Sequence of chain 2.A:
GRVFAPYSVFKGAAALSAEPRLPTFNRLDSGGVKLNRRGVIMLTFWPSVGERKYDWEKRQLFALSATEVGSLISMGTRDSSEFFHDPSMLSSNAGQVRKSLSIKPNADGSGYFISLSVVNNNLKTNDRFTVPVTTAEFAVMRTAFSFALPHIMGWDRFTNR

Binding-site contacts:
Ligand atom O4 contacts residue LYS42 of chain 2.A at 3.5 Å.
Ligand atom C4 contacts residue PHE12 of chain 4.A at 3.5 Å (hydrophobic).
Ligand atom O2 contacts residue TRP64 of chain 4.A at 3.4 Å.
Ligand atom OP1 contacts residue ALA71 of chain 2.A at 3.0 Å (h-bond).
Ligand atom O2 contacts residue ASP94 of chain 2.A at 3.0 Å (salt-bridge).
Ligand atom OP1 contacts residue LYS107 of chain 2.A at 2.8 Å (salt-bridge).
Ligand atom OP1 contacts residue TYR62 of chain 4.A at 3.1 Å (h-bond).
Ligand atom N1 contacts residue MET97 of chain 2.A at 3.5 Å (h-bond).
Ligand atom C7 contacts residue HIS93 of chain 2.A at 3.4 Å.
Ligand atom OP1 contacts residue HIS93 of chain 2.A at 2.7 Å (h-bond).
Ligand atom OP2 contacts residue LYS107 of chain 2.A at 2.8 Å (salt-bridge).
Ligand atom N3 contacts residue ARG45 of chain 2.A at 2.6 Å (salt-bridge).
Ligand atom O2 contacts residue ARG60 of chain 4.A at 2.9 Å.
Ligand atom N3 contacts residue PHE92 of chain 2.A at 3.0 Å (h-bond).
Ligand atom O2 contacts residue TYR62 of chain 4.A at 3.4 Å.
Ligand atom C5' contacts residue TYR62 of chain 4.A at 3.4 Å (hydrophobic).
Ligand atom O4 contacts residue PHE92 of chain 2.A at 3.5 Å (h-bond).
Ligand atom O4' contacts residue HIS93 of chain 2.A at 3.4 Å.
Ligand atom C4 contacts residue PHE92 of chain 2.A at 3.3 Å (hydrophobic).
Ligand atom C6 contacts residue HIS93 of chain 2.A at 3.5 Å.
Ligand atom O4' contacts residue ASP94 of chain 2.A at 3.4 Å (salt-bridge).
Ligand atom C2 contacts residue PHE12 of chain 4.A at 3.1 Å (hydrophobic).
Ligand atom C4 contacts residue ARG45 of chain 2.A at 3.3 Å.
Ligand atom O2 contacts residue MET97 of chain 2.A at 2.9 Å.
Ligand atom O4' contacts residue TRP64 of chain 4.A at 2.7 Å (h-bond).
Ligand atom O4' contacts residue MET50 of chain 2.A at 3.3 Å.
Ligand atom C5 contacts residue HIS93 of chain 2.A at 3.4 Å.
Ligand atom C6 contacts residue TRP64 of chain 4.A at 3.3 Å (hydrophobic).
Ligand atom OP1 contacts residue LYS61 of chain 4.A at 2.9 Å.
Ligand atom O4 contacts residue ARG45 of chain 2.A at 3.2 Å (salt-bridge).
Ligand atom C2 contacts residue MET97 of chain 2.A at 3.4 Å (hydrophobic).
Ligand atom O4 contacts residue SER16 of chain 4.A at 2.9 Å (h-bond).
Ligand atom O2 contacts residue PHE12 of chain 4.A at 3.1 Å.
Ligand atom N3 contacts residue PHE12 of chain 4.A at 3.1 Å.
Ligand atom C1' contacts residue ASP94 of chain 2.A at 3.4 Å.
Ligand atom C7 contacts residue GLU76 of chain 2.A at 3.5 Å.
Ligand atom O4 contacts residue PHE12 of chain 4.A at 3.5 Å.
Ligand atom N3 contacts residue PHE18 of chain 4.A at 3.4 Å.
Ligand atom C7 contacts residue LYS42 of chain 2.A at 3.0 Å.
Ligand atom C4 contacts residue PHE18 of chain 4.A at 3.4 Å (hydrophobic).

Sequence of chain 4.A:
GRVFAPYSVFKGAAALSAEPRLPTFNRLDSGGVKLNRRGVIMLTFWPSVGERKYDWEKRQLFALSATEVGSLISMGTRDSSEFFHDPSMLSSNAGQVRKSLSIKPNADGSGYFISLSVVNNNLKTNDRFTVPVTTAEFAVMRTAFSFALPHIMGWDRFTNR

This protein binds this small molecule.
Small molecule (SMILES): Cc1cn([C@H]2C[C@H](O[P](=O)(O)OC[C@H]3O[C@@H](n4cc(C)c(=O)[nH]c4=O)C[C@@H]3O[P](=O)(O)OC[C@H]3O[C@@H](n4cc(C)c(=O)[nH]c4=O)C[C@@H]3O[P](=O)(O)OC[C@H]3O[C@@H](n4cc(C)c(=O)[nH]c4=O)C[C@@H]3O[P](=O)(O)OC[C@H]3O[C@@H](n4cc(C)c(=O)[nH]c4=O)C[C@@H]3O[P](=O)(O)OC[C@H]3O[C@@H](n4cc(C)c(=O)[nH]c4=O)C[C@@H]3O[P](=O)(O)OC[C@H]3O[C@@H](n4cc(C)c(=O)[nH]c4=O)C[C@@H]3O[P](=O)(O)OC[C@H]3O[C@@H](n4cc(C)c(=O)[nH]c4=O)C[C@@H]3O[P](=O)(O)OC[C@H]3O[C@@H](n4cc(C)c(=O)[nH]c4=O)C[C@@H]3O)[C@@H](COP(=O)=O)O2)c(=O)[nH]c1=O